This small molecule binds to this protein.
Small molecule (SMILES): CC[C@H](C)[C@H](NC(=O)[C@H](CO)NC(=O)[C@H](CCCN=C(N)N)NC(=O)[C@@H](NC(=O)[C@@H]1CCCN1C(=O)[C@@H]1CCCN1C(=O)[C@H](C)N)C(C)C)C(=O)N[C@H](C=O)Cc1ccc(O)cc1

Binding-site contacts:
Ligand atom CA contacts residue ASN227 of chain 4.W at 3.7 Å.
Ligand atom O contacts residue LEU286 of chain 4.W at 3.2 Å.
Ligand atom CG1 contacts residue TYR94 of chain 4.W at 3.8 Å (hydrophobic).
Ligand atom C contacts residue ASN281 of chain 4.W at 3.8 Å.
Ligand atom O contacts residue ASN227 of chain 4.W at 3.6 Å.
Ligand atom N contacts residue THR235 of chain 4.W at 3.9 Å.
Ligand atom C contacts residue TYR94 of chain 4.W at 4.0 Å (hydrophobic).
Ligand atom CG2 contacts residue ASN281 of chain 4.W at 3.6 Å.
Ligand atom CG2 contacts residue PHE278 of chain 4.W at 3.7 Å (hydrophobic).
Ligand atom O contacts residue TYR94 of chain 4.W at 2.9 Å.
Ligand atom CG contacts residue LYS234 of chain 4.W at 3.3 Å.
Ligand atom CD contacts residue HIS277 of chain 4.W at 3.9 Å.
Ligand atom O contacts residue THR235 of chain 4.W at 3.1 Å (h-bond).
Ligand atom CG2 contacts residue HIS277 of chain 4.W at 3.3 Å.
Ligand atom O contacts residue HIS277 of chain 4.W at 3.4 Å.
Ligand atom CG2 contacts residue GLU236 of chain 4.W at 3.3 Å.
Ligand atom O contacts residue THR235 of chain 4.W at 3.0 Å (h-bond).
Ligand atom O contacts residue LYS234 of chain 4.W at 3.6 Å.
Ligand atom CB contacts residue TYR238 of chain 4.W at 3.6 Å (hydrophobic).
Ligand atom CA contacts residue THR235 of chain 4.W at 3.6 Å.
Ligand atom CG contacts residue HIS277 of chain 4.W at 3.8 Å.
Ligand atom N contacts residue ASN227 of chain 4.W at 3.0 Å (h-bond).
Ligand atom CG1 contacts residue VAL280 of chain 4.W at 4.0 Å (hydrophobic).
Ligand atom CD1 contacts residue TYR94 of chain 4.W at 3.5 Å (hydrophobic).
Ligand atom CB contacts residue ASP233 of chain 4.W at 3.0 Å.
Ligand atom CD1 contacts residue TYR91 of chain 4.W at 3.9 Å (hydrophobic).
Ligand atom C contacts residue LEU286 of chain 4.W at 3.8 Å (hydrophobic).
Ligand atom CG contacts residue TYR273 of chain 4.W at 3.6 Å (hydrophobic).
Ligand atom C contacts residue THR235 of chain 4.W at 3.6 Å.
Ligand atom C contacts residue THR235 of chain 4.W at 3.6 Å.
Ligand atom CD contacts residue TYR273 of chain 4.W at 3.3 Å (hydrophobic).
Ligand atom CG2 contacts residue LEU286 of chain 4.W at 3.7 Å (hydrophobic).
Ligand atom C contacts residue ASN227 of chain 4.W at 3.5 Å.
Ligand atom C contacts residue THR235 of chain 4.W at 3.6 Å.
Ligand atom N contacts residue TYR273 of chain 4.W at 3.9 Å.
Ligand atom CB contacts residue LEU286 of chain 4.W at 3.9 Å (hydrophobic).
Ligand atom O contacts residue ASN281 of chain 4.W at 2.6 Å (h-bond).
Ligand atom N contacts residue THR235 of chain 4.W at 3.5 Å (h-bond).
Ligand atom CG contacts residue ASP233 of chain 4.W at 3.0 Å.
Ligand atom CB contacts residue HIS277 of chain 4.W at 3.7 Å.

Sequence of chain 4.W:
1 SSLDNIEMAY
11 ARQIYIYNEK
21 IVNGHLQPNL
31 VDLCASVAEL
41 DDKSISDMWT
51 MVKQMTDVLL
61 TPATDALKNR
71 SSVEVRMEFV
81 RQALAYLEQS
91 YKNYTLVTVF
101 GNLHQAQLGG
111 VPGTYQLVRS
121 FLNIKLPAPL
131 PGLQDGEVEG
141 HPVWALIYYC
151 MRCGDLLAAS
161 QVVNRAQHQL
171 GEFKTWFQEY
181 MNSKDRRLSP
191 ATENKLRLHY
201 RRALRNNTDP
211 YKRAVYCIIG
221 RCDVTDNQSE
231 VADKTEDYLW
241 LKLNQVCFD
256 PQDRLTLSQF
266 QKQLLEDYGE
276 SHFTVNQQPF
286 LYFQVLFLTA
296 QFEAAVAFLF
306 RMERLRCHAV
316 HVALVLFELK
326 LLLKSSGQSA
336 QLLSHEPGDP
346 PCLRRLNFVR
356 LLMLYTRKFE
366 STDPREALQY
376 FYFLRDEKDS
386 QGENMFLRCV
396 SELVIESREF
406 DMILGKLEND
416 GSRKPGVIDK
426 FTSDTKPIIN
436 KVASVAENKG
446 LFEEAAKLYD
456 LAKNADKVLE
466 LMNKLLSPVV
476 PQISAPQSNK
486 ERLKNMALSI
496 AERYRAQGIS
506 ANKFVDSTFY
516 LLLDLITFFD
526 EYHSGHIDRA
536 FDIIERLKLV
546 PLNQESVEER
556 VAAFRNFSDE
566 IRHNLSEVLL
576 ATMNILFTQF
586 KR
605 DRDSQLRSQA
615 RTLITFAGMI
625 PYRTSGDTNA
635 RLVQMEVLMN